Sequence of chain 1.A:
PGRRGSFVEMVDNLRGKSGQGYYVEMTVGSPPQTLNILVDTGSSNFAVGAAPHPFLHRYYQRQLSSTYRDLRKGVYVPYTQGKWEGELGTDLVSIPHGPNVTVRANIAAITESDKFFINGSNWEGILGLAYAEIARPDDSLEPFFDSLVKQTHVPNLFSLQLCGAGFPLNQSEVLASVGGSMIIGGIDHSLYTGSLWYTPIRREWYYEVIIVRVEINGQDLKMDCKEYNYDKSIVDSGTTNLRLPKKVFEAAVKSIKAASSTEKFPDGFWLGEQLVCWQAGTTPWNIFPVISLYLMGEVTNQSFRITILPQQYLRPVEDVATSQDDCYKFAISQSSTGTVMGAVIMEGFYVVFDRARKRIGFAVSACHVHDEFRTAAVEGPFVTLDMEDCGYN

Binding-site contacts:
Ligand atom N1 contacts residue GLY279 of chain 1.A at 2.9 Å (h-bond).
Ligand atom O1 contacts residue TRP164 of chain 1.A at 3.8 Å.
Ligand atom S1 contacts residue ASP277 of chain 1.A at 3.9 Å.
Ligand atom C3 contacts residue GLY279 of chain 1.A at 3.6 Å.
Ligand atom C2 contacts residue GLY279 of chain 1.A at 3.5 Å.
Ligand atom N2 contacts residue ASP81 of chain 1.A at 2.8 Å (salt-bridge).
Ligand atom O2 contacts residue TYR120 of chain 1.A at 3.1 Å.
Ligand atom C1 contacts residue GLY62 of chain 1.A at 3.5 Å.
Ligand atom C13 contacts residue ASP81 of chain 1.A at 3.6 Å.
Ligand atom N3 contacts residue ASP81 of chain 1.A at 2.9 Å (salt-bridge).
Ligand atom C9 contacts residue ASP277 of chain 1.A at 3.8 Å.
Ligand atom C1 contacts residue SER278 of chain 1.A at 3.8 Å.
Ligand atom C5 contacts residue GLY279 of chain 1.A at 3.8 Å.
Ligand atom S1 contacts residue THR280 of chain 1.A at 3.8 Å.
Ligand atom N3 contacts residue GLY83 of chain 1.A at 3.8 Å.
Ligand atom C13 contacts residue TYR120 of chain 1.A at 3.4 Å (hydrophobic).
Ligand atom C2 contacts residue GLN61 of chain 1.A at 3.9 Å.
Ligand atom N3 contacts residue ASP277 of chain 1.A at 2.8 Å (salt-bridge).
Ligand atom C6 contacts residue GLY279 of chain 1.A at 3.6 Å.
Ligand atom C6 contacts residue LEU79 of chain 1.A at 3.8 Å (hydrophobic).
Ligand atom C1 contacts residue SER59 of chain 1.A at 3.5 Å.
Ligand atom C4 contacts residue ILE159 of chain 1.A at 4.0 Å (hydrophobic).
Ligand atom C3 contacts residue THR281 of chain 1.A at 4.0 Å.
Ligand atom C1 contacts residue GLY279 of chain 1.A at 3.8 Å.
Ligand atom S1 contacts residue GLY279 of chain 1.A at 3.9 Å.
Ligand atom C13 contacts residue ILE167 of chain 1.A at 3.9 Å (hydrophobic).
Ligand atom C5 contacts residue LEU79 of chain 1.A at 4.0 Å (hydrophobic).
Ligand atom O2 contacts residue SER84 of chain 1.A at 3.9 Å.
Ligand atom C9 contacts residue ASP81 of chain 1.A at 3.6 Å.
Ligand atom N3 contacts residue GLY279 of chain 1.A at 3.7 Å.
Ligand atom C1 contacts residue THR280 of chain 1.A at 3.9 Å.
Ligand atom C4 contacts residue GLY279 of chain 1.A at 3.9 Å.
Ligand atom C1 contacts residue THR281 of chain 1.A at 3.8 Å.
Ligand atom C12 contacts residue TYR120 of chain 1.A at 3.4 Å (hydrophobic).
Ligand atom C9 contacts residue GLY279 of chain 1.A at 3.7 Å.
Ligand atom C14 contacts residue ASP81 of chain 1.A at 3.5 Å.
Ligand atom C14 contacts residue ILE167 of chain 1.A at 3.8 Å (hydrophobic).
Ligand atom C2 contacts residue GLY62 of chain 1.A at 3.6 Å.
Ligand atom C8 contacts residue ASP81 of chain 1.A at 3.6 Å.
Ligand atom C14 contacts residue LEU79 of chain 1.A at 3.5 Å (hydrophobic).

This small molecule binds to this protein.
Small molecule (SMILES): CCCCNC(=O)[C@@H]1C[C@H]1[C@]12COC[C@H]1CSC(N)=N2